Sequence of chain 6.A:
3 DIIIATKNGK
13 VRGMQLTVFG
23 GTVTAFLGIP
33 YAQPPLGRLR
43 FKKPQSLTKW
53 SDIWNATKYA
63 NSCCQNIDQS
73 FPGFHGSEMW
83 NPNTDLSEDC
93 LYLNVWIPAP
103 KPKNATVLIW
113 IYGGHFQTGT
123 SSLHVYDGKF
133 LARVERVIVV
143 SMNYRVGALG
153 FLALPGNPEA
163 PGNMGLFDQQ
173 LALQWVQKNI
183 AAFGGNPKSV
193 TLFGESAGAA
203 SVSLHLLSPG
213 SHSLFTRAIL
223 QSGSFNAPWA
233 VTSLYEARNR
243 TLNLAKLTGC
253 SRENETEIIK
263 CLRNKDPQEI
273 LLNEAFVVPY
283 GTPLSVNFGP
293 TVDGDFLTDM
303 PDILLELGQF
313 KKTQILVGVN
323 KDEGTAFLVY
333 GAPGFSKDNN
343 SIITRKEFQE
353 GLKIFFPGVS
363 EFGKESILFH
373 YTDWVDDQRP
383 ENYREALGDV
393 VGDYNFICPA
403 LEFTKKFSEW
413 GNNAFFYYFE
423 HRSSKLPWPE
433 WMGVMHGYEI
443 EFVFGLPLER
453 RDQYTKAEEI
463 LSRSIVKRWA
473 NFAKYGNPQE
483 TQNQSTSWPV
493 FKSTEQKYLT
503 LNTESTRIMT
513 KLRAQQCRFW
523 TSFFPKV

Binding-site contacts:
Ligand atom C6 contacts residue GLU259 of chain 6.A at 4.5 Å.
Ligand atom C4 contacts residue ASN256 of chain 6.A at 4.4 Å.
Ligand atom O5 contacts residue ASN256 of chain 6.A at 2.4 Å (h-bond).
Ligand atom O5 contacts residue GLU259 of chain 6.A at 4.3 Å.
Ligand atom C7 contacts residue ASN256 of chain 6.A at 3.2 Å.
Ligand atom C1 contacts residue ASN256 of chain 6.A at 1.5 Å.
Ligand atom C6 contacts residue THR258 of chain 6.A at 4.5 Å.
Ligand atom C8 contacts residue ASN256 of chain 6.A at 4.4 Å.
Ligand atom N2 contacts residue ASN256 of chain 6.A at 3.1 Å (h-bond).
Ligand atom O7 contacts residue ASN256 of chain 6.A at 2.9 Å (h-bond).
Ligand atom C5 contacts residue ASN256 of chain 6.A at 3.6 Å.
Ligand atom C3 contacts residue ASN256 of chain 6.A at 4.0 Å.
Ligand atom C2 contacts residue ASN256 of chain 6.A at 2.7 Å.

The small molecule below binds the protein below.
Small molecule (SMILES): CC(=O)N[C@@H]1[C@@H](O)[C@H](O)[C@@H](CO)O[C@H]1O